Sequence of chain 2.C:
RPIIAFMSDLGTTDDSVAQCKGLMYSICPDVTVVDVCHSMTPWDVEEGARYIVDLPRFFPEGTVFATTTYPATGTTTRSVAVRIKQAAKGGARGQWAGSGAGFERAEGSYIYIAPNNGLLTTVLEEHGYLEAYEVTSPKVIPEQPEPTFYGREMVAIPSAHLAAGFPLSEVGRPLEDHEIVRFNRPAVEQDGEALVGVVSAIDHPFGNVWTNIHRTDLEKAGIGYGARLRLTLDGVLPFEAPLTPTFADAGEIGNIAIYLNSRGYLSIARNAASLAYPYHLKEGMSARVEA

This small molecule binds to this protein.
Small molecule (SMILES): Nc1ncnc2c1ncn2[C@@H]1O[C@H](CF)[C@@H](O)[C@H]1O

Sequence of chain 2.A:
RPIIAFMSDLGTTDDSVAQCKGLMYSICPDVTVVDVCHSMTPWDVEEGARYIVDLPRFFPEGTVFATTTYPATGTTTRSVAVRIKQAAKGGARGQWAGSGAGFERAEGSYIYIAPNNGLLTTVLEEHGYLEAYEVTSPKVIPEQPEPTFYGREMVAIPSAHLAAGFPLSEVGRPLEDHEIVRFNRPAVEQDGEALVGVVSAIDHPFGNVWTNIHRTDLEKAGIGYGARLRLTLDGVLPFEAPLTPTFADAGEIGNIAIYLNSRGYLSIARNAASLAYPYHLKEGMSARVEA

Binding-site contacts:
Ligand atom C1' contacts residue TYR77 of chain 2.C at 3.5 Å (hydrophobic).
Ligand atom N6 contacts residue ARG277 of chain 2.A at 2.8 Å (salt-bridge).
Ligand atom O2' contacts residue PRO78 of chain 2.C at 3.7 Å.
Ligand atom C4 contacts residue PHE254 of chain 2.A at 3.6 Å (hydrophobic).
Ligand atom F19 contacts residue TYR157 of chain 2.C at 3.5 Å.
Ligand atom C2' contacts residue PHE213 of chain 2.A at 3.6 Å (hydrophobic).
Ligand atom O3' contacts residue TYR77 of chain 2.C at 3.1 Å (h-bond).
Ligand atom N9 contacts residue TRP50 of chain 2.C at 3.5 Å (h-bond).
Ligand atom C2 contacts residue PRO78 of chain 2.C at 3.7 Å (hydrophobic).
Ligand atom C4 contacts residue TRP50 of chain 2.C at 3.2 Å (hydrophobic).
Ligand atom C2' contacts residue ASP16 of chain 2.C at 3.6 Å.
Ligand atom F19 contacts residue PHE156 of chain 2.C at 3.5 Å.
Ligand atom N1 contacts residue ALA279 of chain 2.A at 2.8 Å (h-bond).
Ligand atom O3' contacts residue ASP16 of chain 2.C at 2.6 Å (salt-bridge).
Ligand atom N3 contacts residue PRO78 of chain 2.C at 3.4 Å.
Ligand atom N7 contacts residue PHE213 of chain 2.A at 3.6 Å.
Ligand atom C3' contacts residue ASP16 of chain 2.C at 3.3 Å.
Ligand atom C6 contacts residue PHE254 of chain 2.A at 3.4 Å (hydrophobic).
Ligand atom N7 contacts residue PHE254 of chain 2.A at 3.5 Å.
Ligand atom N1 contacts residue ARG277 of chain 2.A at 3.6 Å.
Ligand atom C5 contacts residue PHE254 of chain 2.A at 3.6 Å (hydrophobic).
Ligand atom C2 contacts residue ALA279 of chain 2.A at 3.4 Å (hydrophobic).
Ligand atom O4' contacts residue THR80 of chain 2.C at 3.6 Å.
Ligand atom N1 contacts residue PHE254 of chain 2.A at 3.5 Å.
Ligand atom N3 contacts residue PHE254 of chain 2.A at 3.6 Å.
Ligand atom C5 contacts residue TRP50 of chain 2.C at 3.5 Å (hydrophobic).
Ligand atom O2' contacts residue ASP16 of chain 2.C at 2.8 Å (salt-bridge).
Ligand atom C5' contacts residue THR155 of chain 2.C at 3.5 Å.
Ligand atom N6 contacts residue PHE254 of chain 2.A at 3.4 Å.
Ligand atom C8 contacts residue PHE213 of chain 2.A at 3.6 Å (hydrophobic).
Ligand atom C2 contacts residue PHE254 of chain 2.A at 3.6 Å (hydrophobic).
Ligand atom C4' contacts residue TYR77 of chain 2.C at 3.5 Å (hydrophobic).
Ligand atom C6 contacts residue ARG277 of chain 2.A at 3.7 Å.
Ligand atom O2' contacts residue THR76 of chain 2.C at 3.7 Å.
Ligand atom N7 contacts residue ASN215 of chain 2.A at 3.0 Å (h-bond).
Ligand atom O2' contacts residue TRP50 of chain 2.C at 3.2 Å.
Ligand atom N3 contacts residue TRP50 of chain 2.C at 3.3 Å (h-bond).
Ligand atom N6 contacts residue ASN215 of chain 2.A at 3.0 Å (h-bond).
Ligand atom F19 contacts residue GLY158 of chain 2.C at 2.9 Å.
Ligand atom O2' contacts residue TYR77 of chain 2.C at 3.3 Å (h-bond).